This protein binds this small molecule.
Small molecule (SMILES): CC(C)CCC[C@@H](C)[C@H]1CC[C@H]2[C@@H]3CC=C4C[C@@H](O)CC[C@]4(C)[C@H]3CC[C@]12C

Sequence of chain 1.A:
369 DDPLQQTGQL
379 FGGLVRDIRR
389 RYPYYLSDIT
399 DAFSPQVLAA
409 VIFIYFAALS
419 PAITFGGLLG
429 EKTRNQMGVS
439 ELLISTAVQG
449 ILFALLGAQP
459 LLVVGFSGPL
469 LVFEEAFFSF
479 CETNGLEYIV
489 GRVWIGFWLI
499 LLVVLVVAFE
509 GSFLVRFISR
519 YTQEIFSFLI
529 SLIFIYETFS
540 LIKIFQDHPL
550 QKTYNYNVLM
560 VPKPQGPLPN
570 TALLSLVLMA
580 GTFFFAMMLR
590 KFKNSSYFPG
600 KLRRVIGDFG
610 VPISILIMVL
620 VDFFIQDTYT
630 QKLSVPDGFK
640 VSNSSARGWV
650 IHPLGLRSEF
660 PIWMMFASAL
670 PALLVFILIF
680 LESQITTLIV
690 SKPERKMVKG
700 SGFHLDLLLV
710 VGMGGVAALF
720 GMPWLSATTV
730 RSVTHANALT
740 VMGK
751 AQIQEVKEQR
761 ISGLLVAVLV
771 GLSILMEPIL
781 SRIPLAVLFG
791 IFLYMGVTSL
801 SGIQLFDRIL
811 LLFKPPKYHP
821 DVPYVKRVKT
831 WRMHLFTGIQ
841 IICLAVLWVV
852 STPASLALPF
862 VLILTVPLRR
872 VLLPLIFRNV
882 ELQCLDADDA

Binding-site contacts:
Ligand atom C21 contacts residue PHE638 of chain 1.A at 4.4 Å (hydrophobic).
Ligand atom C1 contacts residue PHE638 of chain 1.A at 3.9 Å (hydrophobic).
Ligand atom C22 contacts residue GLY771 of chain 1.A at 3.9 Å.
Ligand atom C15 contacts residue ILE442 of chain 1.A at 3.9 Å (hydrophobic).
Ligand atom O1 contacts residue TRP648 of chain 1.A at 3.4 Å (h-bond).
Ligand atom C11 contacts residue PHE638 of chain 1.A at 4.1 Å (hydrophobic).
Ligand atom C7 contacts residue ILE442 of chain 1.A at 3.9 Å (hydrophobic).
Ligand atom C4 contacts residue TRP648 of chain 1.A at 3.7 Å (hydrophobic).
Ligand atom C2 contacts residue PHE638 of chain 1.A at 4.2 Å (hydrophobic).
Ligand atom C27 contacts residue VAL768 of chain 1.A at 4.4 Å (hydrophobic).
Ligand atom C10 contacts residue PHE638 of chain 1.A at 4.4 Å (hydrophobic).
Ligand atom C23 contacts residue LEU772 of chain 1.A at 4.5 Å (hydrophobic).
Ligand atom C12 contacts residue PHE638 of chain 1.A at 3.9 Å (hydrophobic).
Ligand atom C21 contacts residue GLY771 of chain 1.A at 3.8 Å.
Ligand atom C22 contacts residue ILE449 of chain 1.A at 4.5 Å (hydrophobic).
Ligand atom C26 contacts residue LEU772 of chain 1.A at 4.1 Å (hydrophobic).
Ligand atom C25 contacts residue VAL768 of chain 1.A at 3.8 Å (hydrophobic).
Ligand atom C9 contacts residue PHE638 of chain 1.A at 3.9 Å (hydrophobic).
Ligand atom C21 contacts residue LEU772 of chain 1.A at 3.6 Å (hydrophobic).
Ligand atom C17 contacts residue PHE638 of chain 1.A at 4.4 Å (hydrophobic).
Ligand atom C6 contacts residue ILE442 of chain 1.A at 4.5 Å (hydrophobic).
Ligand atom C14 contacts residue ILE442 of chain 1.A at 4.4 Å (hydrophobic).
Ligand atom C26 contacts residue VAL768 of chain 1.A at 4.4 Å (hydrophobic).
Ligand atom C15 contacts residue VAL446 of chain 1.A at 4.2 Å (hydrophobic).
Ligand atom C14 contacts residue PHE638 of chain 1.A at 4.3 Å (hydrophobic).
Ligand atom C5 contacts residue TRP648 of chain 1.A at 4.3 Å (hydrophobic).
Ligand atom C3 contacts residue TRP648 of chain 1.A at 3.7 Å (hydrophobic).
Ligand atom C16 contacts residue VAL446 of chain 1.A at 4.1 Å (hydrophobic).
Ligand atom C3 contacts residue PHE638 of chain 1.A at 3.8 Å (hydrophobic).
Ligand atom C23 contacts residue ILE449 of chain 1.A at 4.1 Å (hydrophobic).
Ligand atom C23 contacts residue GLY771 of chain 1.A at 4.3 Å.
Ligand atom C6 contacts residue TRP648 of chain 1.A at 3.9 Å (hydrophobic).
Ligand atom C24 contacts residue ILE449 of chain 1.A at 4.0 Å (hydrophobic).
Ligand atom C23 contacts residue VAL768 of chain 1.A at 3.9 Å (hydrophobic).